Binding-site contacts:
Ligand atom C4 contacts residue ASP171 of chain 1.A at 3.9 Å.
Ligand atom C23 contacts residue ASN312 of chain 1.A at 3.1 Å.
Ligand atom C21 contacts residue EDO1 of chain 1.M at 3.4 Å.
Ligand atom O3 contacts residue PHE142 of chain 1.A at 3.2 Å.
Ligand atom C14 contacts residue THR115 of chain 1.A at 3.9 Å.
Ligand atom C9 contacts residue THR115 of chain 1.A at 3.3 Å.
Ligand atom O4 contacts residue PHE121 of chain 1.A at 3.9 Å.
Ligand atom C18 contacts residue PHE121 of chain 1.A at 3.9 Å (hydrophobic).
Ligand atom O3 contacts residue PHE121 of chain 1.A at 3.4 Å.
Ligand atom C14 contacts residue EDO1 of chain 1.M at 3.6 Å.
Ligand atom C6 contacts residue ILE116 of chain 1.A at 3.8 Å (hydrophobic).
Ligand atom C23 contacts residue PHE142 of chain 1.A at 3.8 Å (hydrophobic).
Ligand atom C13 contacts residue EDO1 of chain 1.M at 3.1 Å.
Ligand atom C7 contacts residue ILE116 of chain 1.A at 3.9 Å (hydrophobic).
Ligand atom C20 contacts residue PHE121 of chain 1.A at 3.6 Å (hydrophobic).
Ligand atom C25 contacts residue ASP308 of chain 1.A at 2.8 Å.
Ligand atom C8 contacts residue GLY167 of chain 1.A at 3.5 Å.
Ligand atom N contacts residue EDO1 of chain 1.M at 3.5 Å (h-bond).
Ligand atom C25 contacts residue LEU305 of chain 1.A at 3.8 Å (hydrophobic).
Ligand atom C14 contacts residue PHE164 of chain 1.A at 3.7 Å (hydrophobic).
Ligand atom C8 contacts residue MET168 of chain 1.A at 3.4 Å (hydrophobic).
Ligand atom O2 contacts residue ASP171 of chain 1.A at 2.9 Å (salt-bridge).
Ligand atom O4 contacts residue ASN312 of chain 1.A at 2.7 Å (h-bond).
Ligand atom C18 contacts residue THR115 of chain 1.A at 3.4 Å.
Ligand atom O1 contacts residue LEU305 of chain 1.A at 3.9 Å.
Ligand atom C10 contacts residue ILE116 of chain 1.A at 3.9 Å (hydrophobic).
Ligand atom C4 contacts residue GLY167 of chain 1.A at 3.7 Å.
Ligand atom N contacts residue ASP308 of chain 1.A at 3.6 Å (salt-bridge).
Ligand atom C12 contacts residue ASP308 of chain 1.A at 3.3 Å.
Ligand atom C23 contacts residue PHE121 of chain 1.A at 3.1 Å (hydrophobic).
Ligand atom C18 contacts residue PHE164 of chain 1.A at 2.9 Å (hydrophobic).
Ligand atom C4 contacts residue MET168 of chain 1.A at 3.8 Å (hydrophobic).
Ligand atom C1 contacts residue ASP171 of chain 1.A at 3.1 Å.
Ligand atom C19 contacts residue PHE121 of chain 1.A at 3.3 Å (hydrophobic).
Ligand atom C12 contacts residue EDO1 of chain 1.M at 3.0 Å.
Ligand atom C15 contacts residue THR115 of chain 1.A at 3.9 Å.
Ligand atom C2 contacts residue ASP171 of chain 1.A at 3.9 Å.
Ligand atom C5 contacts residue MET168 of chain 1.A at 3.6 Å (hydrophobic).
Ligand atom O4 contacts residue EDO1 of chain 1.M at 3.8 Å.
Ligand atom C19 contacts residue PHE164 of chain 1.A at 3.3 Å (hydrophobic).

A protein and the small-molecule ligand that binds it are described below.
Small molecule (SMILES): C[n+]1cc2c3c(ccc2c2ccc4cc5c(cc4c21)OCO5)OCO3

Sequence of chain 1.A:
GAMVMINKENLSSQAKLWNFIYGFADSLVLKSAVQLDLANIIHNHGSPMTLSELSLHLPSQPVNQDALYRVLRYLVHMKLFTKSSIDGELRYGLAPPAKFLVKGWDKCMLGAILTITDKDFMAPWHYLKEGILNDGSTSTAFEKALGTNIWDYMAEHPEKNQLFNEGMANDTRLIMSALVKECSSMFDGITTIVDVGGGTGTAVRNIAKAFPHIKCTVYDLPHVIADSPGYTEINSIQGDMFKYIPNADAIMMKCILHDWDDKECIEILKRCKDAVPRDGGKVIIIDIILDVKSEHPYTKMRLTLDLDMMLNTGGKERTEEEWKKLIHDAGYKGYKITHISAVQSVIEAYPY